Binding-site contacts:
Ligand atom C7 contacts residue ASN137 of chain 1.A at 3.8 Å.
Ligand atom C1 contacts residue ASN137 of chain 1.A at 1.4 Å.
Ligand atom C2 contacts residue PHE135 of chain 1.A at 4.4 Å (hydrophobic).
Ligand atom N2 contacts residue PHE135 of chain 1.A at 3.6 Å.
Ligand atom N2 contacts residue ASN137 of chain 1.A at 2.6 Å (h-bond).
Ligand atom O7 contacts residue ASN137 of chain 1.A at 4.2 Å.
Ligand atom C3 contacts residue GLN110 of chain 1.A at 4.2 Å.
Ligand atom C1 contacts residue PHE135 of chain 1.A at 4.2 Å (hydrophobic).
Ligand atom C7 contacts residue PHE135 of chain 1.A at 3.6 Å (hydrophobic).
Ligand atom C7 contacts residue LEU136 of chain 1.A at 4.4 Å (hydrophobic).
Ligand atom O3 contacts residue GLN110 of chain 1.A at 3.3 Å (h-bond).
Ligand atom C5 contacts residue ASN137 of chain 1.A at 3.6 Å.
Ligand atom O5 contacts residue ASN137 of chain 1.A at 2.4 Å (h-bond).
Ligand atom O7 contacts residue PHE135 of chain 1.A at 2.8 Å (h-bond).
Ligand atom C4 contacts residue ASN137 of chain 1.A at 4.2 Å.
Ligand atom O7 contacts residue PHE152 of chain 1.A at 3.1 Å.
Ligand atom C2 contacts residue ASN137 of chain 1.A at 2.4 Å.
Ligand atom O7 contacts residue GLN110 of chain 1.A at 3.1 Å (h-bond).
Ligand atom C3 contacts residue ASN137 of chain 1.A at 3.7 Å.
Ligand atom C6 contacts residue ASN137 of chain 1.A at 4.4 Å.
Ligand atom O7 contacts residue LEU136 of chain 1.A at 4.2 Å.
Ligand atom C7 contacts residue PHE152 of chain 1.A at 4.3 Å (hydrophobic).
Ligand atom C8 contacts residue GLN110 of chain 1.A at 3.4 Å.
Ligand atom C7 contacts residue GLN110 of chain 1.A at 3.4 Å.
Ligand atom N2 contacts residue GLN110 of chain 1.A at 4.3 Å.

Sequence of chain 1.A:
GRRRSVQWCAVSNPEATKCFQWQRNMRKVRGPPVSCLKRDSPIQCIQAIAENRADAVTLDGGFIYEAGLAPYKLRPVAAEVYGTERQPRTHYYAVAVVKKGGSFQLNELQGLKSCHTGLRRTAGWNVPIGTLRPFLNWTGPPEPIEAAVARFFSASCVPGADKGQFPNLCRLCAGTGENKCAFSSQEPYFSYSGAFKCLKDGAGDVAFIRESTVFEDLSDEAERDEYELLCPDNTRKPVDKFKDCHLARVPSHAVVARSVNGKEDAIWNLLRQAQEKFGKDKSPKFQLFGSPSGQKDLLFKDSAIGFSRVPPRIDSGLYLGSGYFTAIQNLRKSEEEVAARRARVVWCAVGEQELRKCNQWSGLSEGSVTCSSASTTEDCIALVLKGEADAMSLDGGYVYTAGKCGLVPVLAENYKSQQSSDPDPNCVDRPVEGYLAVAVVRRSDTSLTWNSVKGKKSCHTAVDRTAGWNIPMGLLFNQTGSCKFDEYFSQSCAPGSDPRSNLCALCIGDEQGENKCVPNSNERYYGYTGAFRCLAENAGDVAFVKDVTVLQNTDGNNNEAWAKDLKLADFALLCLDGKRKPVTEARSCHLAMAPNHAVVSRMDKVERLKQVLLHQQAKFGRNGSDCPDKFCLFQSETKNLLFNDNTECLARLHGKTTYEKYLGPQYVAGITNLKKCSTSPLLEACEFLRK

A small-molecule ligand and the protein it binds are described below.
Small molecule (SMILES): CC(=O)N[C@@H]1[C@@H](O)[C@H](O)[C@@H](CO)O[C@H]1O